Binding-site contacts:
Ligand atom CA contacts residue TYR37 of chain 1.I at 4.0 Å (hydrophobic).
Ligand atom N contacts residue ALA49 of chain 1.I at 4.3 Å.
Ligand atom N contacts residue PHE38 of chain 1.I at 4.2 Å.
Ligand atom OXT contacts residue PRO51 of chain 1.J at 3.3 Å.
Ligand atom N contacts residue ASP34 of chain 1.I at 3.8 Å.
Ligand atom N contacts residue TYR37 of chain 1.I at 4.1 Å.
Ligand atom CA contacts residue PRO51 of chain 1.J at 4.0 Å (hydrophobic).
Ligand atom O contacts residue ASP34 of chain 1.I at 4.1 Å.
Ligand atom OXT contacts residue PRO50 of chain 1.I at 4.1 Å.
Ligand atom C contacts residue PRO51 of chain 1.J at 4.0 Å (hydrophobic).

Sequence of chain 1.I:
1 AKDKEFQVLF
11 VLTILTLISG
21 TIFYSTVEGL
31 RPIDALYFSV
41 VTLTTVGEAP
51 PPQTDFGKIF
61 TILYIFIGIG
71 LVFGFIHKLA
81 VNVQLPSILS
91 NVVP

This protein binds this small molecule.
Small molecule (SMILES): NCC(=O)O

Sequence of chain 1.J:
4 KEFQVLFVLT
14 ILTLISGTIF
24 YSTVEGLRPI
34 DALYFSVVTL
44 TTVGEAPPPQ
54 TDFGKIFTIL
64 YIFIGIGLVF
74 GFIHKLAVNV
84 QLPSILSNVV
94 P